The small molecule below binds the protein below.
Small molecule (SMILES): CC(=O)N[C@H]1[C@H](O[C@H]2[C@H](O)[C@@H](NC(C)=O)CO[C@@H]2CO)O[C@H](CO)[C@@H](O)[C@@H]1O

Binding-site contacts:
Ligand atom C3 contacts residue HIS299 of chain 1.A at 4.1 Å.
Ligand atom C1 contacts residue SER381 of chain 1.A at 4.2 Å.
Ligand atom O5 contacts residue ASN301 of chain 1.A at 2.4 Å (h-bond).
Ligand atom C3 contacts residue ASN301 of chain 1.A at 3.8 Å.
Ligand atom C7 contacts residue ASN301 of chain 1.A at 3.3 Å.
Ligand atom O5 contacts residue SER381 of chain 1.A at 3.5 Å (h-bond).
Ligand atom C1 contacts residue HIS299 of chain 1.A at 4.3 Å.
Ligand atom N2 contacts residue ASN301 of chain 1.A at 2.9 Å (h-bond).
Ligand atom C1 contacts residue ASN301 of chain 1.A at 1.4 Å.
Ligand atom C8 contacts residue ASN265 of chain 1.A at 4.4 Å.
Ligand atom C6 contacts residue THR383 of chain 1.A at 3.8 Å.
Ligand atom C5 contacts residue THR383 of chain 1.A at 4.0 Å.
Ligand atom N2 contacts residue HIS299 of chain 1.A at 3.9 Å.
Ligand atom C8 contacts residue THR267 of chain 1.A at 3.7 Å.
Ligand atom C5 contacts residue ASN301 of chain 1.A at 3.7 Å.
Ligand atom C4 contacts residue ASN301 of chain 1.A at 4.2 Å.
Ligand atom O7 contacts residue ASN301 of chain 1.A at 3.3 Å (h-bond).
Ligand atom O6 contacts residue THR383 of chain 1.A at 4.5 Å.
Ligand atom O5 contacts residue THR383 of chain 1.A at 4.2 Å.
Ligand atom C2 contacts residue HIS299 of chain 1.A at 4.4 Å.
Ligand atom C8 contacts residue ASN301 of chain 1.A at 4.4 Å.
Ligand atom O6 contacts residue SER381 of chain 1.A at 3.7 Å.
Ligand atom C2 contacts residue ASN301 of chain 1.A at 2.5 Å.

Sequence of chain 1.A:
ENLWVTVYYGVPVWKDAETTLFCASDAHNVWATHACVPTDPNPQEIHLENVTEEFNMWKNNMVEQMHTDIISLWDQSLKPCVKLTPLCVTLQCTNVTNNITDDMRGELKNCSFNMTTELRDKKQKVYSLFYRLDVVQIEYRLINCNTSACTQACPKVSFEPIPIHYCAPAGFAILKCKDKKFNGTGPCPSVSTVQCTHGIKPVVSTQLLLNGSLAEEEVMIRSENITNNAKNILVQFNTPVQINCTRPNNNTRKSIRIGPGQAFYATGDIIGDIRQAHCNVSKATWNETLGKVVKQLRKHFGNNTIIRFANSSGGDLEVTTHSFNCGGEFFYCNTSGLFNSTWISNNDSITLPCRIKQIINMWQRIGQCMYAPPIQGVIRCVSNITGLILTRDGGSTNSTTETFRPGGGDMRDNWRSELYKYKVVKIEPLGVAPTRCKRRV